Sequence of chain 1.A:
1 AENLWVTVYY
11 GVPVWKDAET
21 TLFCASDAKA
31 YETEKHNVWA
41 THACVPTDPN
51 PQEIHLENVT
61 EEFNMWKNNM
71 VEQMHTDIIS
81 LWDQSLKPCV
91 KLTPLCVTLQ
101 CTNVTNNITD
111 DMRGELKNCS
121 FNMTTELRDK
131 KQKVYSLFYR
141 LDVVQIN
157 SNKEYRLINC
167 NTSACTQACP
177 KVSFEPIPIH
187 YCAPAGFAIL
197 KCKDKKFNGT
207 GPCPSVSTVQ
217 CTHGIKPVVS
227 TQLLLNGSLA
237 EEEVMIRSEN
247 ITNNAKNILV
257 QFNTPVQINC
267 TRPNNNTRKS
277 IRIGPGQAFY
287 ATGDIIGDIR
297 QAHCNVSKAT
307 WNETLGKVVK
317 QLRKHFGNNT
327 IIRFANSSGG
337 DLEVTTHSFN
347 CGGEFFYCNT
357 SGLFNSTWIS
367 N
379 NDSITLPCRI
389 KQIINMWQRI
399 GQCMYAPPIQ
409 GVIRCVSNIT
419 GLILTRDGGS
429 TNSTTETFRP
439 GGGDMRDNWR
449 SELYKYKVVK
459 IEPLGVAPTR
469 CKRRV

The protein below binds the small molecule below.
Small molecule (SMILES): CC(=O)N[C@H]1[C@H](O[C@H]2[C@H](O)[C@@H](NC(C)=O)CO[C@@H]2CO)O[C@H](CO)[C@@H](O[C@@H]2O[C@H](CO)[C@@H](O)[C@H](O)[C@@H]2O)[C@@H]1O

Sequence of chain 1.V:
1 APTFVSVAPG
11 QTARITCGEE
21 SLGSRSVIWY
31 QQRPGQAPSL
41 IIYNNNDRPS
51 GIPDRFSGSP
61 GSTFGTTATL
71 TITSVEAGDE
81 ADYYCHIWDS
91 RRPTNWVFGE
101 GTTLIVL

Binding-site contacts:
Ligand atom C2 contacts residue ASN107 of chain 1.A at 2.5 Å.
Ligand atom C7 contacts residue THR94 of chain 1.V at 3.6 Å.
Ligand atom C2 contacts residue THR94 of chain 1.V at 3.8 Å.
Ligand atom C3 contacts residue THR94 of chain 1.V at 3.7 Å.
Ligand atom O5 contacts residue ASN107 of chain 1.A at 2.3 Å (h-bond).
Ligand atom O2 contacts residue GLY55 of chain 1.U at 4.1 Å.
Ligand atom O7 contacts residue PHE114 of chain 1.U at 4.2 Å.
Ligand atom C4 contacts residue ASN107 of chain 1.A at 4.3 Å.
Ligand atom C5 contacts residue ASN107 of chain 1.A at 3.6 Å.
Ligand atom O3 contacts residue GLY55 of chain 1.U at 4.2 Å.
Ligand atom C7 contacts residue ASN107 of chain 1.A at 3.2 Å.
Ligand atom O3 contacts residue THR94 of chain 1.V at 3.8 Å.
Ligand atom O7 contacts residue ASN107 of chain 1.A at 3.0 Å (h-bond).
Ligand atom C6 contacts residue THR115 of chain 1.U at 3.6 Å.
Ligand atom O7 contacts residue ASP89 of chain 1.V at 4.3 Å.
Ligand atom C1 contacts residue ASN107 of chain 1.A at 1.4 Å.
Ligand atom O6 contacts residue THR115 of chain 1.U at 3.5 Å (h-bond).
Ligand atom C7 contacts residue ASN58 of chain 1.U at 4.3 Å.
Ligand atom O6 contacts residue THR109 of chain 1.A at 4.1 Å.
Ligand atom C6 contacts residue THR109 of chain 1.A at 3.7 Å.
Ligand atom C8 contacts residue ASN107 of chain 1.A at 4.4 Å.
Ligand atom C8 contacts residue ASP89 of chain 1.V at 3.8 Å.
Ligand atom C3 contacts residue ASN107 of chain 1.A at 3.8 Å.
Ligand atom C8 contacts residue THR94 of chain 1.V at 3.4 Å.
Ligand atom C2 contacts residue ASN58 of chain 1.U at 4.2 Å.
Ligand atom C8 contacts residue ARG92 of chain 1.V at 3.9 Å.
Ligand atom N2 contacts residue THR94 of chain 1.V at 2.8 Å (h-bond).
Ligand atom C8 contacts residue PRO93 of chain 1.V at 3.9 Å (hydrophobic).
Ligand atom C8 contacts residue TRP88 of chain 1.V at 4.3 Å (hydrophobic).
Ligand atom O3 contacts residue ASN58 of chain 1.U at 4.0 Å.
Ligand atom O7 contacts residue ASN58 of chain 1.U at 3.5 Å (h-bond).
Ligand atom C7 contacts residue ARG92 of chain 1.V at 4.3 Å.
Ligand atom N2 contacts residue ASN107 of chain 1.A at 2.9 Å (h-bond).

Sequence of chain 1.U:
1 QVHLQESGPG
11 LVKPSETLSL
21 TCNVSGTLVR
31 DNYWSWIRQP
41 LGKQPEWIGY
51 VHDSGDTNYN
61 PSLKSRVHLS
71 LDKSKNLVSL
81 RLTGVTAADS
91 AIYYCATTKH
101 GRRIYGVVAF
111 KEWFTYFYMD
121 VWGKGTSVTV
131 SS